Sequence of chain 34.B:
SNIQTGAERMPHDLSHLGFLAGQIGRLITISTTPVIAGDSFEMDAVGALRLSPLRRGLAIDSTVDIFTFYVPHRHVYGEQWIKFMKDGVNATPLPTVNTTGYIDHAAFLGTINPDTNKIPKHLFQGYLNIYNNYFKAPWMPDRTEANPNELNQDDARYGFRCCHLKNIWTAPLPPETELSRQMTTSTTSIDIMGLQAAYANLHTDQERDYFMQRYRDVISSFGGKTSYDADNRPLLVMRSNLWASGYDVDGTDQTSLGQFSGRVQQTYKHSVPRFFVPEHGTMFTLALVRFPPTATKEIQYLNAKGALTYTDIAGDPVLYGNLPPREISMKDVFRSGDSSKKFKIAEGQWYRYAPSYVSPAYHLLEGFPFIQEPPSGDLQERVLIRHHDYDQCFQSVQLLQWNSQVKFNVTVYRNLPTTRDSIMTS

Sequence of chain 5.D:
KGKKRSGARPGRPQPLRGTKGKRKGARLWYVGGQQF

Binding-site contacts:
Ligand atom C5 contacts residue GLY26 of chain 5.D at 3.5 Å.
Ligand atom OP2 contacts residue ARG420 of chain 1.B at 3.4 Å (salt-bridge).
Ligand atom O4' contacts residue GLY6 of chain 34.B at 2.9 Å.
Ligand atom O3' contacts residue GLY6 of chain 34.B at 2.3 Å (h-bond).
Ligand atom OP1 contacts residue PHE211 of chain 5.B at 2.1 Å.
Ligand atom C3' contacts residue THR5 of chain 34.B at 3.2 Å.
Ligand atom P contacts residue ARG420 of chain 1.B at 2.5 Å.
Ligand atom O4' contacts residue ARG420 of chain 1.B at 3.2 Å (salt-bridge).
Ligand atom O3' contacts residue THR5 of chain 34.B at 3.1 Å (h-bond).
Ligand atom C5' contacts residue ARG28 of chain 5.D at 2.8 Å.
Ligand atom P contacts residue TYR31 of chain 5.D at 3.5 Å.
Ligand atom OP2 contacts residue GLU207 of chain 5.B at 2.0 Å (salt-bridge).
Ligand atom N9 contacts residue ALA27 of chain 5.D at 3.1 Å.
Ligand atom N6 contacts residue ASP217 of chain 5.B at 2.8 Å (salt-bridge).
Ligand atom N7 contacts residue GLY26 of chain 5.D at 2.7 Å.
Ligand atom P contacts residue ARG28 of chain 5.D at 3.4 Å.
Ligand atom O5' contacts residue ARG420 of chain 1.B at 2.9 Å (salt-bridge).
Ligand atom O5' contacts residue ARG28 of chain 5.D at 3.1 Å (salt-bridge).
Ligand atom N6 contacts residue GLY26 of chain 5.D at 3.1 Å.
Ligand atom OP1 contacts residue THR418 of chain 1.B at 3.2 Å.
Ligand atom O3' contacts residue ARG420 of chain 1.B at 1.7 Å (salt-bridge).
Ligand atom C5 contacts residue ALA27 of chain 5.D at 2.9 Å (hydrophobic).
Ligand atom C5' contacts residue THR5 of chain 34.B at 3.1 Å.
Ligand atom O5' contacts residue TYR31 of chain 5.D at 2.2 Å (h-bond).
Ligand atom C6 contacts residue ALA7 of chain 34.B at 2.7 Å (hydrophobic).
Ligand atom OP1 contacts residue ARG28 of chain 5.D at 2.7 Å (salt-bridge).
Ligand atom N6 contacts residue ALA27 of chain 5.D at 3.2 Å (h-bond).
Ligand atom C5 contacts residue ALA7 of chain 34.B at 2.7 Å (hydrophobic).
Ligand atom O3' contacts residue TYR31 of chain 5.D at 3.2 Å (h-bond).
Ligand atom N7 contacts residue ALA27 of chain 5.D at 1.6 Å.
Ligand atom C1' contacts residue GLY6 of chain 34.B at 2.9 Å.
Ligand atom C8 contacts residue ARG28 of chain 5.D at 3.1 Å.
Ligand atom P contacts residue GLU207 of chain 5.B at 3.4 Å.
Ligand atom C4' contacts residue THR5 of chain 34.B at 2.6 Å.
Ligand atom C4' contacts residue GLY6 of chain 34.B at 3.1 Å.
Ligand atom C3' contacts residue GLY6 of chain 34.B at 3.2 Å.
Ligand atom C4' contacts residue ARG420 of chain 1.B at 3.4 Å.
Ligand atom C5' contacts residue TYR31 of chain 5.D at 3.0 Å (hydrophobic).
Ligand atom C8 contacts residue ALA27 of chain 5.D at 2.0 Å (hydrophobic).
Ligand atom OP1 contacts residue ARG420 of chain 1.B at 2.4 Å (salt-bridge).

Sequence of chain 5.B:
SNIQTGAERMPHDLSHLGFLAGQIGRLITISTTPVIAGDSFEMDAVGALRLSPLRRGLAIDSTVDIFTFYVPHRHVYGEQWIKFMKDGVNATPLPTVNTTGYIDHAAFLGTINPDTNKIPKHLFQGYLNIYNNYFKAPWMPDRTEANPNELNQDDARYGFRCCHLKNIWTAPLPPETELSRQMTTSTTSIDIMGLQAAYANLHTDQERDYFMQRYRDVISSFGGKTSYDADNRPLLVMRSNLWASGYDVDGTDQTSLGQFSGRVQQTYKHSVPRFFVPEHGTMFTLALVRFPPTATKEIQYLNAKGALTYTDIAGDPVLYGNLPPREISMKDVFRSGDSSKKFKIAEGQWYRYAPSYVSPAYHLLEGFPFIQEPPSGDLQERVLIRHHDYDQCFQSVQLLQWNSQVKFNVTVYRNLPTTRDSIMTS

Sequence of chain 1.B:
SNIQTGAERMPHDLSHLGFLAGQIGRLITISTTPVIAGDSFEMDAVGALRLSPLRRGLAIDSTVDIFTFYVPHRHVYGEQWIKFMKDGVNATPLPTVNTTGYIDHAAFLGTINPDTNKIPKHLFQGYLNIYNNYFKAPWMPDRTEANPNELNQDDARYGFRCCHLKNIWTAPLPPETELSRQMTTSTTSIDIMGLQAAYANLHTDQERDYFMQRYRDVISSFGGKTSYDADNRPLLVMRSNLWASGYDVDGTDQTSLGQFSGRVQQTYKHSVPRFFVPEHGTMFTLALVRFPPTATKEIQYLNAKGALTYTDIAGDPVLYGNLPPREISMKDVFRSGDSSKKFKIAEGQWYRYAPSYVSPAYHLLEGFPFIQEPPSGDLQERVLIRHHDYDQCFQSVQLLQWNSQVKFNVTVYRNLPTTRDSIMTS

The small molecule below binds the protein below.
Small molecule (SMILES): N=c1ccn([C@H]2C[C@H](O)[C@@H](CO[P](=O)(O)O[C@H]3C[C@H](n4cnc5c(N)ncnc54)O[C@@H]3CO[P](=O)(O)O[C@H]3C[C@H](n4cnc5c(N)ncnc54)O[C@@H]3CO[P](=O)(O)O[C@H]3C[C@H](n4cnc5c(N)ncnc54)O[C@@H]3COP(=O)(O)O)O2)c(=O)[nH]1